Sequence of chain 2.C:
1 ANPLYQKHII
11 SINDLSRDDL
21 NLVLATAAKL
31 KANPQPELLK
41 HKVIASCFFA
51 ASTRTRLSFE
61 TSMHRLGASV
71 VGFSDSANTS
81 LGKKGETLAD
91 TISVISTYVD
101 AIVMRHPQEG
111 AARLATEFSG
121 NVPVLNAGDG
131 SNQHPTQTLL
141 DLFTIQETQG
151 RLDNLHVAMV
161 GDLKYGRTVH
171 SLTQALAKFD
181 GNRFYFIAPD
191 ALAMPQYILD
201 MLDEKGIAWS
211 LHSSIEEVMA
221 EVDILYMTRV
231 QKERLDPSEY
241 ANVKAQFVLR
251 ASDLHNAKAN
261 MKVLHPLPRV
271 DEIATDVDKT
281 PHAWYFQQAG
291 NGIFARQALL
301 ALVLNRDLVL

Binding-site contacts:
Ligand atom C1P contacts residue THR55 of chain 2.C at 3.9 Å.
Ligand atom O2P contacts residue THR55 of chain 2.C at 2.7 Å (h-bond).
Ligand atom O1 contacts residue ARG105 of chain 2.C at 3.8 Å.
Ligand atom O1P contacts residue ARG54 of chain 2.C at 2.5 Å (salt-bridge).
Ligand atom P contacts residue SER52 of chain 2.C at 3.2 Å.
Ligand atom N1 contacts residue LEU267 of chain 2.C at 3.9 Å.
Ligand atom O2P contacts residue ARG54 of chain 2.C at 4.3 Å.
Ligand atom O1P contacts residue SER80 of chain 1.C at 4.2 Å.
Ligand atom N1 contacts residue ARG54 of chain 2.C at 4.0 Å.
Ligand atom C1 contacts residue GLN137 of chain 2.C at 4.3 Å.
Ligand atom O1 contacts residue GLN137 of chain 2.C at 4.5 Å.
Ligand atom O3P contacts residue ARG105 of chain 2.C at 4.0 Å.
Ligand atom O2P contacts residue ARG105 of chain 2.C at 3.1 Å (salt-bridge).
Ligand atom O1P contacts residue SER52 of chain 2.C at 3.4 Å.
Ligand atom N1 contacts residue HIS134 of chain 2.C at 4.5 Å.
Ligand atom N1 contacts residue GLN137 of chain 2.C at 3.3 Å (h-bond).
Ligand atom O1P contacts residue THR55 of chain 2.C at 3.3 Å (h-bond).
Ligand atom P contacts residue THR55 of chain 2.C at 3.7 Å.
Ligand atom O3P contacts residue SER52 of chain 2.C at 3.2 Å.
Ligand atom C1 contacts residue ARG54 of chain 2.C at 4.2 Å.
Ligand atom O2P contacts residue SER52 of chain 2.C at 2.4 Å (h-bond).
Ligand atom C1 contacts residue THR55 of chain 2.C at 3.5 Å.
Ligand atom O3P contacts residue SER80 of chain 1.C at 4.0 Å.
Ligand atom O1P contacts residue THR53 of chain 2.C at 3.6 Å (h-bond).
Ligand atom N1 contacts residue PRO266 of chain 2.C at 3.7 Å.
Ligand atom C1P contacts residue ARG54 of chain 2.C at 3.4 Å.
Ligand atom C1P contacts residue LEU267 of chain 2.C at 4.5 Å (hydrophobic).
Ligand atom P contacts residue ARG54 of chain 2.C at 3.7 Å.
Ligand atom N1 contacts residue THR55 of chain 2.C at 4.3 Å.
Ligand atom O1 contacts residue HIS134 of chain 2.C at 3.2 Å (h-bond).
Ligand atom O1 contacts residue THR55 of chain 2.C at 3.0 Å (h-bond).
Ligand atom C1 contacts residue HIS134 of chain 2.C at 4.2 Å.
Ligand atom P contacts residue ARG105 of chain 2.C at 4.3 Å.

This small molecule binds to this protein.
Small molecule (SMILES): NC(=O)CP(=O)(O)O

Sequence of chain 1.C:
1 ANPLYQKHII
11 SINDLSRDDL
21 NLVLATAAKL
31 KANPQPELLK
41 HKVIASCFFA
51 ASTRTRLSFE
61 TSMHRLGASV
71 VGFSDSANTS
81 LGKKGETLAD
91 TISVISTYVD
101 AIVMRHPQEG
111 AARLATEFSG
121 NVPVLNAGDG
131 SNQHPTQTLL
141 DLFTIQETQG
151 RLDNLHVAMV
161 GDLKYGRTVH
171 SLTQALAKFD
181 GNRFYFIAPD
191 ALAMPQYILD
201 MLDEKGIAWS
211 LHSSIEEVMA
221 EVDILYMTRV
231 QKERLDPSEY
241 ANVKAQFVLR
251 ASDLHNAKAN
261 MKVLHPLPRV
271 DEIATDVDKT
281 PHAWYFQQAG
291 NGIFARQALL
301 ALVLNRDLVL